Sequence of chain 1.C:
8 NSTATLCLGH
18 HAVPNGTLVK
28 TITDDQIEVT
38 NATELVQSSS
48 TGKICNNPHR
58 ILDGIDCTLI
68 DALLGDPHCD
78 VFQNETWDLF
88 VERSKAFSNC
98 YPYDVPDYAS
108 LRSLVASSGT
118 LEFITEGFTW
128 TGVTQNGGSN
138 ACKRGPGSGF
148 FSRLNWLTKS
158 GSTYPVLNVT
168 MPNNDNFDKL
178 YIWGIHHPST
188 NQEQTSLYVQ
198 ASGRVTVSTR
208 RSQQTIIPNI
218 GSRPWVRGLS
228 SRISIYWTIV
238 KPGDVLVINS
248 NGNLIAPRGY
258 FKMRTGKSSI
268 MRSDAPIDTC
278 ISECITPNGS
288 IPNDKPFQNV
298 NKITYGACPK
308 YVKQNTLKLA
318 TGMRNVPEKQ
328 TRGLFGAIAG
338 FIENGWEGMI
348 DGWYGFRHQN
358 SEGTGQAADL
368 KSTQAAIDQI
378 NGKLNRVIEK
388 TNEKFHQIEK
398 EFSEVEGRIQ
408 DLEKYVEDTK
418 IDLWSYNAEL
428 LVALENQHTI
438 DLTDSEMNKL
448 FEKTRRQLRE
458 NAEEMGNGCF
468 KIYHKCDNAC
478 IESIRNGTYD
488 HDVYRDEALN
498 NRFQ

This small molecule binds to this protein.
Small molecule (SMILES): CC(=O)N[C@H]1[C@H](O[C@H]2[C@H](O)[C@@H](NC(C)=O)CO[C@@H]2CO[C@@H]2O[C@@H](C)[C@@H](O)[C@@H](O)[C@@H]2O)O[C@H](CO)[C@@H](O[C@@H]2O[C@H](CO)[C@@H](O)[C@H](O)[C@@H]2O)[C@@H]1O

Binding-site contacts:
Ligand atom O7 contacts residue ASN81 of chain 1.C at 3.0 Å (h-bond).
Ligand atom C3 contacts residue ASN81 of chain 1.C at 3.7 Å.
Ligand atom O5 contacts residue GLU119 of chain 1.C at 4.3 Å.
Ligand atom C6 contacts residue ASN81 of chain 1.C at 3.8 Å.
Ligand atom C1 contacts residue PHE120 of chain 1.C at 4.3 Å (hydrophobic).
Ligand atom C8 contacts residue GLN80 of chain 1.C at 3.7 Å.
Ligand atom C6 contacts residue ILE121 of chain 1.C at 3.9 Å (hydrophobic).
Ligand atom C2 contacts residue ASN81 of chain 1.C at 2.4 Å.
Ligand atom O7 contacts residue ILE121 of chain 1.C at 4.3 Å.
Ligand atom C6 contacts residue PHE120 of chain 1.C at 4.1 Å (hydrophobic).
Ligand atom C1 contacts residue ASN81 of chain 1.C at 1.4 Å.
Ligand atom C8 contacts residue ASN81 of chain 1.C at 4.3 Å.
Ligand atom C4 contacts residue ASN81 of chain 1.C at 4.1 Å.
Ligand atom C5 contacts residue PHE120 of chain 1.C at 3.6 Å (hydrophobic).
Ligand atom O5 contacts residue PHE120 of chain 1.C at 4.1 Å.
Ligand atom C5 contacts residue ASN81 of chain 1.C at 3.6 Å.
Ligand atom N2 contacts residue ASN81 of chain 1.C at 2.9 Å (h-bond).
Ligand atom C5 contacts residue ASN81 of chain 1.C at 4.0 Å.
Ligand atom C7 contacts residue ASN81 of chain 1.C at 3.1 Å.
Ligand atom O5 contacts residue ASN81 of chain 1.C at 2.3 Å (h-bond).
Ligand atom C8 contacts residue ILE121 of chain 1.C at 4.1 Å (hydrophobic).